Binding-site contacts:
Ligand atom C1 contacts residue SER437 of chain 1.A at 4.5 Å.
Ligand atom C2 contacts residue ASN435 of chain 1.A at 2.7 Å.
Ligand atom C7 contacts residue ASN435 of chain 1.A at 3.9 Å.
Ligand atom C3 contacts residue ASN435 of chain 1.A at 4.0 Å.
Ligand atom C5 contacts residue SER437 of chain 1.A at 4.5 Å.
Ligand atom C4 contacts residue ASN435 of chain 1.A at 4.3 Å.
Ligand atom O5 contacts residue SER437 of chain 1.A at 4.3 Å.
Ligand atom C1 contacts residue ASN435 of chain 1.A at 1.6 Å.
Ligand atom C5 contacts residue ASN435 of chain 1.A at 3.6 Å.
Ligand atom O5 contacts residue ASN435 of chain 1.A at 2.2 Å (h-bond).
Ligand atom N2 contacts residue ASN435 of chain 1.A at 3.2 Å (h-bond).
Ligand atom O7 contacts residue ASN435 of chain 1.A at 4.1 Å.

This protein binds this small molecule.
Small molecule (SMILES): CC(=O)N[C@H]1[C@H](O[C@H]2[C@H](O)[C@@H](NC(C)=O)CO[C@@H]2CO)O[C@H](CO)[C@@H](O)[C@@H]1O

Sequence of chain 1.A:
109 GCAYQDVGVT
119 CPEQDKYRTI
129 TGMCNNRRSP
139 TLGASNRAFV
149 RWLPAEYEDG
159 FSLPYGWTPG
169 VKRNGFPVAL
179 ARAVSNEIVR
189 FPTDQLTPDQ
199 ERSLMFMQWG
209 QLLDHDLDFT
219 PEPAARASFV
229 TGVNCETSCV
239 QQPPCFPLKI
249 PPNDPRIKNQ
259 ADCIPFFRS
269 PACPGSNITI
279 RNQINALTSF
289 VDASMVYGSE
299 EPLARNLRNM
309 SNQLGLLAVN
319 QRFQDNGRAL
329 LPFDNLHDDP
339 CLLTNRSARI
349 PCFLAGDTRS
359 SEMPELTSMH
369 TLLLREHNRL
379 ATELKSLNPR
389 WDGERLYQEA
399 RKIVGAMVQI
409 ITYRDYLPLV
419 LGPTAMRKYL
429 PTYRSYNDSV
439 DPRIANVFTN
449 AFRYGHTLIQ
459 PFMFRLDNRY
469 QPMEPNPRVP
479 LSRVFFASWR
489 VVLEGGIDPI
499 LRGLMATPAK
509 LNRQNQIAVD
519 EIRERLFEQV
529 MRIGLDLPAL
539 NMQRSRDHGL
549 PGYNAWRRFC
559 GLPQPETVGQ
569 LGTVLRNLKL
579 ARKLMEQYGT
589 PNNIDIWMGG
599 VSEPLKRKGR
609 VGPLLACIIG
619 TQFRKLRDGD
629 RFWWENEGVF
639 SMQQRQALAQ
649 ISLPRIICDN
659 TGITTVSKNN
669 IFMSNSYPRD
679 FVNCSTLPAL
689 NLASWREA